Sequence of chain 30.C:
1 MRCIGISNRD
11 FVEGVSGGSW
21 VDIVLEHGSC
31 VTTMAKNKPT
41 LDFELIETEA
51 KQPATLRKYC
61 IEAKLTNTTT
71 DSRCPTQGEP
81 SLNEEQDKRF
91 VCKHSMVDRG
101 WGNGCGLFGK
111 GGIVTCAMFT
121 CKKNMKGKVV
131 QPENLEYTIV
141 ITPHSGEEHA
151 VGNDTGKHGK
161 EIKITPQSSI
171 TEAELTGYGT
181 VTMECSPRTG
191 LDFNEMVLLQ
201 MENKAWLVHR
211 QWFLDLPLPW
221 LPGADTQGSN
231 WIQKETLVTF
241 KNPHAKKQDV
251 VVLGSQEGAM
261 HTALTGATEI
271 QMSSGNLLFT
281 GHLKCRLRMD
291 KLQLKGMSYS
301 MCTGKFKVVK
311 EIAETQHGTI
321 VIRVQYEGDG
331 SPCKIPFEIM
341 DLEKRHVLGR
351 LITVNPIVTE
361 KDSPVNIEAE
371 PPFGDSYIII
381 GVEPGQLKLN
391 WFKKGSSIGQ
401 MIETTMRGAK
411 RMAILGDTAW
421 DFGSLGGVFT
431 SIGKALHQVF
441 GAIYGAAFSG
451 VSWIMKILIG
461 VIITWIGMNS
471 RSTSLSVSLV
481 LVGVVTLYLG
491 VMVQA

Binding-site contacts:
Ligand atom C1 contacts residue THR155 of chain 30.C at 3.7 Å.
Ligand atom C1 contacts residue HIS158 of chain 30.C at 4.1 Å.
Ligand atom C5 contacts residue HIS149 of chain 30.C at 3.6 Å.
Ligand atom O6 contacts residue HIS149 of chain 30.C at 3.6 Å.
Ligand atom O5 contacts residue THR155 of chain 30.C at 3.8 Å.
Ligand atom C6 contacts residue HIS158 of chain 30.C at 3.9 Å.
Ligand atom O5 contacts residue GLY156 of chain 30.C at 3.9 Å.
Ligand atom O6 contacts residue HIS158 of chain 30.C at 3.4 Å.
Ligand atom O5 contacts residue HIS158 of chain 30.C at 3.2 Å.
Ligand atom O7 contacts residue ASN103 of chain 30.E at 4.5 Å.
Ligand atom C6 contacts residue GLY156 of chain 30.C at 3.8 Å.
Ligand atom C2 contacts residue ASN153 of chain 30.C at 2.6 Å.
Ligand atom C8 contacts residue ASN153 of chain 30.C at 3.9 Å.
Ligand atom C6 contacts residue HIS149 of chain 30.C at 4.1 Å.
Ligand atom C5 contacts residue GLY156 of chain 30.C at 4.0 Å.
Ligand atom C5 contacts residue HIS158 of chain 30.C at 4.2 Å.
Ligand atom C5 contacts residue ASN153 of chain 30.C at 3.6 Å.
Ligand atom C7 contacts residue GLY102 of chain 30.E at 4.0 Å.
Ligand atom C8 contacts residue HIS149 of chain 30.C at 3.5 Å.
Ligand atom O7 contacts residue TRP101 of chain 30.E at 3.4 Å (h-bond).
Ligand atom C4 contacts residue HIS149 of chain 30.C at 3.7 Å.
Ligand atom C8 contacts residue TRP101 of chain 30.E at 4.4 Å (hydrophobic).
Ligand atom O3 contacts residue HIS149 of chain 30.C at 4.2 Å.
Ligand atom O7 contacts residue GLY102 of chain 30.E at 3.0 Å (h-bond).
Ligand atom C1 contacts residue HIS149 of chain 30.C at 3.7 Å.
Ligand atom O5 contacts residue HIS149 of chain 30.C at 3.8 Å.
Ligand atom O7 contacts residue ASN153 of chain 30.C at 4.0 Å.
Ligand atom C3 contacts residue ASN153 of chain 30.C at 3.9 Å.
Ligand atom C8 contacts residue ALA150 of chain 30.C at 4.5 Å (hydrophobic).
Ligand atom C2 contacts residue HIS149 of chain 30.C at 3.6 Å.
Ligand atom N2 contacts residue ASN153 of chain 30.C at 3.2 Å (h-bond).
Ligand atom C7 contacts residue ASN153 of chain 30.C at 3.6 Å.
Ligand atom C1 contacts residue ASN153 of chain 30.C at 1.4 Å.
Ligand atom C7 contacts residue TRP101 of chain 30.E at 4.3 Å (hydrophobic).
Ligand atom C4 contacts residue ASN153 of chain 30.C at 4.2 Å.
Ligand atom C3 contacts residue HIS149 of chain 30.C at 4.3 Å.
Ligand atom O5 contacts residue ASN153 of chain 30.C at 2.2 Å (h-bond).

Sequence of chain 30.E:
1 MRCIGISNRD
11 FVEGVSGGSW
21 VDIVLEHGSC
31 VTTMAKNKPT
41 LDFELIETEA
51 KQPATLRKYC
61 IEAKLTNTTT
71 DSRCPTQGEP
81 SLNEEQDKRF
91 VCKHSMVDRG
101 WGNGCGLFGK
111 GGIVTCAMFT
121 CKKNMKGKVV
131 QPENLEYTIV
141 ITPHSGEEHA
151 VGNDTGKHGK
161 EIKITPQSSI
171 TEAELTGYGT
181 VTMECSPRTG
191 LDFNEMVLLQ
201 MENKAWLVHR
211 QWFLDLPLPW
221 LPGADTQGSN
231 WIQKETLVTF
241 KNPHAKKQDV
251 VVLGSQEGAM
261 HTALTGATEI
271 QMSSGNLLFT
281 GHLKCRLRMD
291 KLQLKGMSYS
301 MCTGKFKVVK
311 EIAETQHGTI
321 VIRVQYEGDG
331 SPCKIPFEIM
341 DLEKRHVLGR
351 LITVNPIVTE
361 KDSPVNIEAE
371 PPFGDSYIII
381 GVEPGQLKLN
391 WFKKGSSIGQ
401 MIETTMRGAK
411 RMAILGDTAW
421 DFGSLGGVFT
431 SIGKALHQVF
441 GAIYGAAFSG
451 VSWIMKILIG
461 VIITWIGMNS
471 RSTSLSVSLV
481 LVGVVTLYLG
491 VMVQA

This small molecule binds to this protein.
Small molecule (SMILES): CC(=O)N[C@H]1[C@H](O[C@H]2[C@H](O)[C@@H](NC(C)=O)CO[C@@H]2CO)O[C@H](CO)[C@@H](O)[C@@H]1O